Binding-site contacts:
Ligand atom C5 contacts residue TYR247 of chain 1.B at 3.2 Å (hydrophobic).
Ligand atom C15 contacts residue MET267 of chain 1.B at 3.7 Å (hydrophobic).
Ligand atom C32 contacts residue VAL232 of chain 1.B at 3.7 Å (hydrophobic).
Ligand atom O25 contacts residue PHE283 of chain 1.B at 3.4 Å.
Ligand atom C5 contacts residue MET267 of chain 1.B at 3.5 Å (hydrophobic).
Ligand atom N6 contacts residue MET267 of chain 1.B at 3.3 Å (h-bond).
Ligand atom C3 contacts residue GLN280 of chain 1.B at 3.4 Å.
Ligand atom N23 contacts residue PHE283 of chain 1.B at 3.8 Å.
Ligand atom O19 contacts residue GLN280 of chain 1.B at 2.8 Å (h-bond).
Ligand atom C13 contacts residue GLU275 of chain 1.B at 3.5 Å.
Ligand atom N9 contacts residue MET267 of chain 1.B at 3.6 Å.
Ligand atom C8 contacts residue TYR247 of chain 1.B at 3.7 Å (hydrophobic).
Ligand atom C20 contacts residue PHE283 of chain 1.B at 3.7 Å (hydrophobic).
Ligand atom C2 contacts residue MET267 of chain 1.B at 3.3 Å (hydrophobic).
Ligand atom N16 contacts residue PHE283 of chain 1.B at 3.3 Å.
Ligand atom C18 contacts residue PHE283 of chain 1.B at 3.6 Å (hydrophobic).
Ligand atom N1 contacts residue MET267 of chain 1.B at 3.7 Å.
Ligand atom C11 contacts residue MET267 of chain 1.B at 3.7 Å (hydrophobic).
Ligand atom C2 contacts residue PHE283 of chain 1.B at 3.8 Å (hydrophobic).
Ligand atom O29 contacts residue HIS79 of chain 1.B at 3.7 Å.
Ligand atom C28 contacts residue HIS79 of chain 1.B at 3.6 Å.
Ligand atom N23 contacts residue ILE246 of chain 1.B at 3.4 Å.
Ligand atom C32 contacts residue ILE246 of chain 1.B at 3.5 Å (hydrophobic).
Ligand atom C10 contacts residue MET267 of chain 1.B at 3.5 Å (hydrophobic).
Ligand atom C8 contacts residue GLY279 of chain 1.B at 3.6 Å.
Ligand atom C13 contacts residue PRO266 of chain 1.B at 3.5 Å (hydrophobic).
Ligand atom N1 contacts residue PHE283 of chain 1.B at 3.0 Å.
Ligand atom C14 contacts residue GLU275 of chain 1.B at 3.2 Å.
Ligand atom C10 contacts residue GLY279 of chain 1.B at 3.5 Å.
Ligand atom C8 contacts residue MET267 of chain 1.B at 3.4 Å (hydrophobic).
Ligand atom N7 contacts residue MET267 of chain 1.B at 3.4 Å.
Ligand atom C12 contacts residue PRO266 of chain 1.B at 3.4 Å (hydrophobic).
Ligand atom C3 contacts residue TYR247 of chain 1.B at 3.4 Å (hydrophobic).
Ligand atom C21 contacts residue LEU229 of chain 1.B at 3.5 Å (hydrophobic).
Ligand atom C28 contacts residue PHE250 of chain 1.B at 3.7 Å (hydrophobic).
Ligand atom C4 contacts residue PHE283 of chain 1.B at 3.5 Å (hydrophobic).
Ligand atom C12 contacts residue MET267 of chain 1.B at 3.7 Å (hydrophobic).
Ligand atom N22 contacts residue ILE246 of chain 1.B at 3.5 Å.
Ligand atom C15 contacts residue GLU275 of chain 1.B at 3.7 Å.
Ligand atom N9 contacts residue TYR247 of chain 1.B at 2.5 Å (h-bond).

This protein binds this small molecule.
Small molecule (SMILES): Cn1ncc(C(=O)N2CCOCC2)c1C(=O)Nc1cc2nc(-c3ccccc3)nn2cn1

Sequence of chain 1.B:
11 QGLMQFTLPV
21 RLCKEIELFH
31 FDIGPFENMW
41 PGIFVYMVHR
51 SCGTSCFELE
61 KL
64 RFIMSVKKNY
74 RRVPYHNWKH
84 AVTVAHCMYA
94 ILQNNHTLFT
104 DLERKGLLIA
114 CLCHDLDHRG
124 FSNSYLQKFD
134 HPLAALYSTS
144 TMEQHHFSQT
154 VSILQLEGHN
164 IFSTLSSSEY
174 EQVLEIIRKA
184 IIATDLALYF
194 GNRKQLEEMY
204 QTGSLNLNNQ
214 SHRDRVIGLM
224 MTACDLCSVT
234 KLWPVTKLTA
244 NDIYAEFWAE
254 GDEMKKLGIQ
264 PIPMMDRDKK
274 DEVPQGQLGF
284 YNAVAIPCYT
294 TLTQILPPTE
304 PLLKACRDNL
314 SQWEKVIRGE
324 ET